A protein and the small-molecule ligand that binds it are described below.
Small molecule (SMILES): CC(=O)N[C@@H]1[C@@H](O)[C@H](O)[C@@H](CO)O[C@H]1O

Binding-site contacts:
Ligand atom O6 contacts residue ASP737 of chain 1.B at 4.2 Å.
Ligand atom O7 contacts residue LEU755 of chain 1.B at 4.3 Å.
Ligand atom C5 contacts residue THR736 of chain 1.B at 3.4 Å.
Ligand atom C6 contacts residue ASN734 of chain 1.B at 4.4 Å.
Ligand atom C6 contacts residue THR736 of chain 1.B at 3.8 Å.
Ligand atom N2 contacts residue ASN734 of chain 1.B at 3.2 Å (h-bond).
Ligand atom C7 contacts residue THR754 of chain 1.B at 4.2 Å.
Ligand atom C8 contacts residue LEU755 of chain 1.B at 3.8 Å (hydrophobic).
Ligand atom N2 contacts residue THR754 of chain 1.B at 4.4 Å.
Ligand atom C7 contacts residue ASN734 of chain 1.B at 2.8 Å.
Ligand atom O6 contacts residue ASN734 of chain 1.B at 4.5 Å.
Ligand atom O5 contacts residue THR736 of chain 1.B at 3.8 Å.
Ligand atom C1 contacts residue ASN734 of chain 1.B at 2.1 Å.
Ligand atom C5 contacts residue ASN734 of chain 1.B at 3.4 Å.
Ligand atom C1 contacts residue THR736 of chain 1.B at 4.1 Å.
Ligand atom C7 contacts residue LEU755 of chain 1.B at 4.5 Å (hydrophobic).
Ligand atom O5 contacts residue ASN734 of chain 1.B at 2.7 Å (h-bond).
Ligand atom C2 contacts residue ASN734 of chain 1.B at 3.3 Å.
Ligand atom C4 contacts residue ASN734 of chain 1.B at 4.4 Å.
Ligand atom C8 contacts residue THR754 of chain 1.B at 3.3 Å.
Ligand atom C8 contacts residue ASN734 of chain 1.B at 3.8 Å.
Ligand atom O6 contacts residue THR736 of chain 1.B at 4.5 Å.
Ligand atom O7 contacts residue ASN734 of chain 1.B at 2.5 Å (h-bond).
Ligand atom C3 contacts residue ASN734 of chain 1.B at 4.2 Å.

Sequence of chain 1.B:
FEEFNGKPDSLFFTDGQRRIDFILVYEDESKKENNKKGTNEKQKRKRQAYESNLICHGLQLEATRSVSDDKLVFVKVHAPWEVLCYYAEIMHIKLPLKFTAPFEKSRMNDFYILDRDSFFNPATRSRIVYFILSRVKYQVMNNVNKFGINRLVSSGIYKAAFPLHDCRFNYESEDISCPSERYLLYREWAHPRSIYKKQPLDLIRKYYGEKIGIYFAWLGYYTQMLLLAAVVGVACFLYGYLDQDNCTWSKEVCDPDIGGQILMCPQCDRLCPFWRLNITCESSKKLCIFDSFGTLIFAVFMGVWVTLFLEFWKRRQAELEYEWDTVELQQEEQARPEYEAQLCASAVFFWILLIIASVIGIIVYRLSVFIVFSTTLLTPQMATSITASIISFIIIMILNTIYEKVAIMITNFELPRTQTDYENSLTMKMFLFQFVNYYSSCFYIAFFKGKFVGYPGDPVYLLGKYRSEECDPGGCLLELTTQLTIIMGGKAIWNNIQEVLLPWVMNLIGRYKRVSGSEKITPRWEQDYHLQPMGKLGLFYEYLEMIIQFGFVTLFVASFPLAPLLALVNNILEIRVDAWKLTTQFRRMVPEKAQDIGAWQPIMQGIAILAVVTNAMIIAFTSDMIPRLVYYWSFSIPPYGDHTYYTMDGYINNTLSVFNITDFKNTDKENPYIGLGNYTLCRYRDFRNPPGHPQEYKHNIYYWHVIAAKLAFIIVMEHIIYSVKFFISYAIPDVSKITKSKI